Sequence of chain 2.O:
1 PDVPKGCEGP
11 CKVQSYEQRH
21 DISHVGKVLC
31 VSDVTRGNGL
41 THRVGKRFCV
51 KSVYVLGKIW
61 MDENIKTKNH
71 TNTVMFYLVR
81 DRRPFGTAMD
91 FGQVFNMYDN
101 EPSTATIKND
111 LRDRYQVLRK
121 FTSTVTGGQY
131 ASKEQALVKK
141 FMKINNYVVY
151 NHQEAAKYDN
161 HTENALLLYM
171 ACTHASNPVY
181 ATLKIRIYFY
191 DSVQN

Sequence of chain 2.M:
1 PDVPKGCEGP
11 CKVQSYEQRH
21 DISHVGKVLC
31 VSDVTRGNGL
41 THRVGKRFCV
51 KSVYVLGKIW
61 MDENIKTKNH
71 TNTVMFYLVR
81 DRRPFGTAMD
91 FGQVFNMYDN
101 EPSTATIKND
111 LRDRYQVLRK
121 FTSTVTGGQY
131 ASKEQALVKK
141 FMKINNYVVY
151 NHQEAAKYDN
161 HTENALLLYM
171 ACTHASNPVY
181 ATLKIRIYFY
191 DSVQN

Binding-site contacts:
Ligand atom O3' contacts residue ARG82 of chain 2.M at 3.5 Å (salt-bridge).
Ligand atom O3' contacts residue VAL117 of chain 2.M at 3.6 Å.
Ligand atom C4 contacts residue PHE141 of chain 2.O at 3.5 Å (hydrophobic).
Ligand atom P contacts residue TYR188 of chain 2.O at 3.4 Å.
Ligand atom C3' contacts residue TYR188 of chain 2.O at 3.2 Å (hydrophobic).
Ligand atom O4' contacts residue ARG80 of chain 2.M at 3.2 Å (salt-bridge).
Ligand atom C4' contacts residue ARG82 of chain 2.M at 3.6 Å.
Ligand atom C4' contacts residue GLN116 of chain 2.M at 3.7 Å.
Ligand atom O3' contacts residue TYR188 of chain 2.O at 3.0 Å (h-bond).
Ligand atom OP1 contacts residue ARG112 of chain 2.M at 2.8 Å (salt-bridge).
Ligand atom C6 contacts residue PHE141 of chain 2.O at 3.4 Å (hydrophobic).
Ligand atom N6 contacts residue PHE141 of chain 2.O at 3.4 Å.
Ligand atom C5 contacts residue LYS51 of chain 2.O at 3.7 Å.
Ligand atom OP2 contacts residue TYR54 of chain 2.O at 2.9 Å (h-bond).
Ligand atom C5' contacts residue ARG80 of chain 2.M at 3.4 Å.
Ligand atom N4 contacts residue LYS51 of chain 2.O at 3.5 Å.
Ligand atom O5' contacts residue ARG112 of chain 2.M at 3.3 Å.
Ligand atom O4' contacts residue GLN116 of chain 2.M at 3.6 Å.
Ligand atom OP1 contacts residue VAL117 of chain 2.M at 3.4 Å.
Ligand atom C5' contacts residue ARG112 of chain 2.M at 3.6 Å.
Ligand atom C5' contacts residue ARG82 of chain 2.M at 3.5 Å.
Ligand atom N1 contacts residue PHE141 of chain 2.O at 3.5 Å.
Ligand atom OP1 contacts residue ARG119 of chain 2.M at 3.6 Å.
Ligand atom O2 contacts residue TYR188 of chain 2.O at 3.2 Å.
Ligand atom OP2 contacts residue LYS120 of chain 2.M at 2.9 Å (salt-bridge).
Ligand atom C4' contacts residue VAL117 of chain 2.M at 3.7 Å (hydrophobic).
Ligand atom C2 contacts residue PHE141 of chain 2.O at 3.7 Å (hydrophobic).
Ligand atom C6 contacts residue CYS11 of chain 2.O at 3.6 Å (hydrophobic).
Ligand atom OP2 contacts residue TYR188 of chain 2.O at 2.7 Å (h-bond).
Ligand atom C2' contacts residue TYR188 of chain 2.O at 3.0 Å (hydrophobic).
Ligand atom C8 contacts residue PHE141 of chain 2.O at 3.7 Å (hydrophobic).
Ligand atom OP1 contacts residue ASP113 of chain 2.M at 2.9 Å (salt-bridge).
Ligand atom C4' contacts residue ARG80 of chain 2.M at 3.5 Å.
Ligand atom OP1 contacts residue LYS120 of chain 2.M at 3.0 Å (salt-bridge).
Ligand atom OP2 contacts residue ARG186 of chain 2.O at 3.0 Å (salt-bridge).
Ligand atom N7 contacts residue PHE141 of chain 2.O at 3.5 Å.
Ligand atom C2' contacts residue CYS11 of chain 2.O at 3.5 Å (hydrophobic).
Ligand atom OP1 contacts residue ARG82 of chain 2.M at 3.1 Å (salt-bridge).
Ligand atom N4 contacts residue SER52 of chain 2.O at 3.7 Å.
Ligand atom C5 contacts residue PHE141 of chain 2.O at 3.4 Å (hydrophobic).

A small-molecule ligand and the protein it binds are described below.
Small molecule (SMILES): Nc1ccn([C@H]2C[C@H](O[P](=O)(O)OC[C@H]3O[C@@H](n4cnc5c(N)ncnc54)C[C@@H]3O[P](=O)(O)OC[C@H]3O[C@@H](n4cnc5c(N)ncnc54)C[C@@H]3O[P](=O)(O)OC[C@H]3O[C@@H](n4ccc(N)nc4=O)C[C@@H]3O[P](=O)(O)OC[C@H]3O[C@@H](n4ccc(N)nc4=O)C[C@@H]3O[P](=O)(O)OC[C@H]3O[C@@H](n4cnc5c(N)ncnc54)C[C@@H]3O[P](=O)(O)OC[C@H]3O[C@@H](n4ccc(N)nc4=O)C[C@@H]3O)[C@@H](COP(=O)=O)O2)c(=O)n1